Sequence of chain 1.B:
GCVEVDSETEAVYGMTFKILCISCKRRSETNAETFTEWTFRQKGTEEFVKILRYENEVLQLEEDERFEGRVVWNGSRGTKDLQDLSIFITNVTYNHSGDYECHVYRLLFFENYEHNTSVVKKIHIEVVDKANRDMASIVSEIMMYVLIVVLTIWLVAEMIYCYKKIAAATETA

Binding-site contacts:
Ligand atom O5 contacts residue ASN110 of chain 1.B at 2.3 Å (h-bond).
Ligand atom C5 contacts residue ASN110 of chain 1.B at 3.6 Å.
Ligand atom N2 contacts residue ASN110 of chain 1.B at 3.1 Å (h-bond).
Ligand atom C7 contacts residue GLY33 of chain 1.B at 3.7 Å.
Ligand atom C3 contacts residue ASN110 of chain 1.B at 3.9 Å.
Ligand atom C1 contacts residue ASN110 of chain 1.B at 1.5 Å.
Ligand atom C7 contacts residue ASN110 of chain 1.B at 3.4 Å.
Ligand atom C8 contacts residue GLY33 of chain 1.B at 3.0 Å.
Ligand atom O7 contacts residue ASN110 of chain 1.B at 3.4 Å (h-bond).
Ligand atom C2 contacts residue ASN110 of chain 1.B at 2.6 Å.
Ligand atom N2 contacts residue GLY33 of chain 1.B at 3.7 Å.
Ligand atom C4 contacts residue ASN110 of chain 1.B at 4.3 Å.

A small-molecule ligand and the protein it binds are described below.
Small molecule (SMILES): CC(=O)N[C@@H]1[C@@H](O)[C@H](O)[C@@H](CO)O[C@H]1O